A small-molecule ligand and the protein it binds are described below.
Small molecule (SMILES): COc1ccc(Nc2cc3c(-c4cnn(C)c4)cccc3cn2)c(OC)c1

Binding-site contacts:
Ligand atom C2 contacts residue ILE91 of chain 1.A at 3.6 Å (hydrophobic).
Ligand atom C19 contacts residue ASN111 of chain 1.A at 3.7 Å.
Ligand atom C11 contacts residue LEU159 of chain 1.A at 3.5 Å (hydrophobic).
Ligand atom C17 contacts residue ILE36 of chain 1.A at 3.8 Å (hydrophobic).
Ligand atom C13 contacts residue GLY110 of chain 1.A at 3.8 Å.
Ligand atom N2 contacts residue GLY110 of chain 1.A at 2.9 Å (h-bond).
Ligand atom C12 contacts residue GLY110 of chain 1.A at 3.6 Å.
Ligand atom C14 contacts residue ASP113 of chain 1.A at 3.7 Å.
Ligand atom C20 contacts residue PRO178 of chain 1.A at 3.5 Å (hydrophobic).
Ligand atom C18 contacts residue ILE36 of chain 1.A at 3.6 Å (hydrophobic).
Ligand atom N3 contacts residue LEU159 of chain 1.A at 3.6 Å.
Ligand atom C11 contacts residue GLY110 of chain 1.A at 3.7 Å.
Ligand atom N3 contacts residue GLY110 of chain 1.A at 3.1 Å (h-bond).
Ligand atom C12 contacts residue GLU108 of chain 1.A at 3.5 Å.
Ligand atom C20 contacts residue ASP113 of chain 1.A at 3.5 Å.
Ligand atom C18 contacts residue GLY110 of chain 1.A at 3.8 Å.
Ligand atom N2 contacts residue LEU159 of chain 1.A at 3.7 Å.
Ligand atom C19 contacts residue GLY110 of chain 1.A at 3.7 Å.
Ligand atom C14 contacts residue ILE36 of chain 1.A at 3.7 Å (hydrophobic).
Ligand atom C14 contacts residue ILE112 of chain 1.A at 3.8 Å (hydrophobic).
Ligand atom C9 contacts residue MET176 of chain 1.A at 3.5 Å (hydrophobic).
Ligand atom C7 contacts residue ILE168 of chain 1.A at 3.8 Å (hydrophobic).
Ligand atom C13 contacts residue ILE36 of chain 1.A at 3.6 Å (hydrophobic).
Ligand atom C20 contacts residue SER116 of chain 1.A at 3.6 Å.
Ligand atom O contacts residue ILE36 of chain 1.A at 3.5 Å.
Ligand atom C19 contacts residue GLN46 of chain 1.A at 3.6 Å.
Ligand atom C12 contacts residue ALA56 of chain 1.A at 3.5 Å (hydrophobic).
Ligand atom C10 contacts residue ILE36 of chain 1.A at 3.7 Å (hydrophobic).
Ligand atom C contacts residue ILE168 of chain 1.A at 3.7 Å (hydrophobic).
Ligand atom C8 contacts residue ILE36 of chain 1.A at 3.7 Å (hydrophobic).
Ligand atom N2 contacts residue CYS109 of chain 1.A at 3.7 Å.
Ligand atom C1 contacts residue MET107 of chain 1.A at 3.7 Å (hydrophobic).
Ligand atom C10 contacts residue LEU159 of chain 1.A at 3.7 Å (hydrophobic).
Ligand atom O contacts residue GLY110 of chain 1.A at 3.2 Å (h-bond).
Ligand atom C17 contacts residue ASN111 of chain 1.A at 3.7 Å.
Ligand atom C1 contacts residue ILE168 of chain 1.A at 3.7 Å (hydrophobic).
Ligand atom C15 contacts residue ASP113 of chain 1.A at 3.4 Å.
Ligand atom C12 contacts residue LEU159 of chain 1.A at 3.6 Å (hydrophobic).
Ligand atom C15 contacts residue ILE112 of chain 1.A at 3.7 Å (hydrophobic).
Ligand atom C18 contacts residue ASN111 of chain 1.A at 3.7 Å.

Sequence of chain 1.A:
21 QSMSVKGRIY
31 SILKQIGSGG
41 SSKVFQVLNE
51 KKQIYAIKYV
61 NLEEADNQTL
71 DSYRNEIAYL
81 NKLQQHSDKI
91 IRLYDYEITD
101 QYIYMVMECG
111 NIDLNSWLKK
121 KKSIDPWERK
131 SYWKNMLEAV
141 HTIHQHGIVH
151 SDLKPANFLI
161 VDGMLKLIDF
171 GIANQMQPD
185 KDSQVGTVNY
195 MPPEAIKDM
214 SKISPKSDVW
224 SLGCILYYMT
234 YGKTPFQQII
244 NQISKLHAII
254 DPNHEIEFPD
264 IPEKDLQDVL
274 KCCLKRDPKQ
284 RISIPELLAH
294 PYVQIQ